This protein binds this small molecule.
Small molecule (SMILES): Cc1onc(C(=O)O)c1CC(N)C(=O)O

Sequence of chain 1.C:
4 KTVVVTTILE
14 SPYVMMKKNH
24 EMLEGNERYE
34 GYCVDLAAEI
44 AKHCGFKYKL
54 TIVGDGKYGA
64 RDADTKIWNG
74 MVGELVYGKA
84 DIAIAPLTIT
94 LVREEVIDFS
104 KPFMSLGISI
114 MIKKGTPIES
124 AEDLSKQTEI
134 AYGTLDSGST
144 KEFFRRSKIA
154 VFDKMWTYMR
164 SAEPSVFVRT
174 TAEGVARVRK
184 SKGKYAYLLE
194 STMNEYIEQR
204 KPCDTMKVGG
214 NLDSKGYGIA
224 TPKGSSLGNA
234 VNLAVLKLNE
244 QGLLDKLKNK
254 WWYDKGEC

Binding-site contacts:
Ligand atom O2 contacts residue SER142 of chain 1.C at 3.6 Å.
Ligand atom O4 contacts residue LEU90 of chain 1.C at 3.4 Å.
Ligand atom O4 contacts residue PRO89 of chain 1.C at 3.6 Å.
Ligand atom C8 contacts residue TYR61 of chain 1.C at 3.2 Å (hydrophobic).
Ligand atom C4 contacts residue GLU193 of chain 1.C at 3.2 Å.
Ligand atom O5 contacts residue ARG96 of chain 1.C at 2.9 Å (salt-bridge).
Ligand atom O4 contacts residue THR91 of chain 1.C at 2.8 Å (h-bond).
Ligand atom C3 contacts residue GLU193 of chain 1.C at 3.1 Å.
Ligand atom N1 contacts residue LEU192 of chain 1.C at 3.9 Å.
Ligand atom C7 contacts residue THR91 of chain 1.C at 3.8 Å.
Ligand atom C8 contacts residue GLU193 of chain 1.C at 3.8 Å.
Ligand atom C7 contacts residue SER142 of chain 1.C at 3.4 Å.
Ligand atom C5 contacts residue GLU193 of chain 1.C at 3.9 Å.
Ligand atom C6 contacts residue GLU193 of chain 1.C at 3.5 Å.
Ligand atom O3 contacts residue GLU193 of chain 1.C at 3.4 Å (salt-bridge).
Ligand atom O1 contacts residue LEU191 of chain 1.C at 3.9 Å.
Ligand atom C1 contacts residue THR143 of chain 1.C at 3.1 Å.
Ligand atom C6 contacts residue THR91 of chain 1.C at 3.4 Å.
Ligand atom O1 contacts residue LEU192 of chain 1.C at 3.4 Å.
Ligand atom O5 contacts residue GLY141 of chain 1.C at 3.2 Å.
Ligand atom C6 contacts residue SER142 of chain 1.C at 3.3 Å.
Ligand atom N1 contacts residue GLU193 of chain 1.C at 3.2 Å (salt-bridge).
Ligand atom N2 contacts residue GLU193 of chain 1.C at 2.7 Å (salt-bridge).
Ligand atom O4 contacts residue TYR61 of chain 1.C at 3.6 Å.
Ligand atom O1 contacts residue GLU193 of chain 1.C at 3.7 Å.
Ligand atom N2 contacts residue THR91 of chain 1.C at 2.7 Å (h-bond).
Ligand atom O2 contacts residue THR143 of chain 1.C at 3.3 Å (h-bond).
Ligand atom C7 contacts residue ARG96 of chain 1.C at 3.4 Å.
Ligand atom N2 contacts residue PRO89 of chain 1.C at 2.9 Å (h-bond).
Ligand atom C7 contacts residue TYR61 of chain 1.C at 3.6 Å (hydrophobic).
Ligand atom O1 contacts residue THR143 of chain 1.C at 2.5 Å (h-bond).
Ligand atom O4 contacts residue ARG96 of chain 1.C at 2.8 Å (salt-bridge).
Ligand atom O5 contacts residue TYR61 of chain 1.C at 3.3 Å.
Ligand atom C2 contacts residue GLU193 of chain 1.C at 3.4 Å.
Ligand atom O5 contacts residue SER142 of chain 1.C at 2.8 Å (h-bond).
Ligand atom O3 contacts residue MET196 of chain 1.C at 3.3 Å.
Ligand atom C8 contacts residue PRO89 of chain 1.C at 3.7 Å (hydrophobic).
Ligand atom C5 contacts residue TYR61 of chain 1.C at 3.6 Å (hydrophobic).
Ligand atom N2 contacts residue TYR220 of chain 1.C at 3.4 Å.
Ligand atom C8 contacts residue TYR220 of chain 1.C at 3.9 Å (hydrophobic).